The small molecule below binds the protein below.
Small molecule (SMILES): CCCCCCO[C@@H]1O[C@H](CO)[C@@H](O)[C@H](O)[C@H]1O

Binding-site contacts:
Ligand atom C4' contacts residue ALA139 of chain 1.B at 4.1 Å (hydrophobic).
Ligand atom O2 contacts residue ARG49 of chain 1.P at 4.0 Å.
Ligand atom O1 contacts residue GLU136 of chain 1.B at 3.6 Å.
Ligand atom O3 contacts residue ARG49 of chain 1.P at 2.6 Å (salt-bridge).
Ligand atom C6' contacts residue ALA139 of chain 1.B at 3.8 Å (hydrophobic).
Ligand atom C1' contacts residue SER82 of chain 1.B at 3.4 Å.
Ligand atom O6 contacts residue ARG104 of chain 1.P at 3.0 Å (salt-bridge).
Ligand atom C6' contacts residue LEU140 of chain 1.B at 3.9 Å (hydrophobic).
Ligand atom C4 contacts residue ARG49 of chain 1.P at 3.2 Å.
Ligand atom O4 contacts residue ARG49 of chain 1.P at 3.9 Å.
Ligand atom C5 contacts residue ARG104 of chain 1.P at 3.6 Å.
Ligand atom O5 contacts residue HIS289 of chain 1.A at 3.8 Å.
Ligand atom C1 contacts residue HIS289 of chain 1.A at 4.0 Å.
Ligand atom C1' contacts residue HIS289 of chain 1.A at 3.1 Å.
Ligand atom C2' contacts residue GLU136 of chain 1.B at 3.3 Å.
Ligand atom C3' contacts residue LEU75 of chain 1.B at 3.7 Å (hydrophobic).
Ligand atom C4 contacts residue GLU100 of chain 1.P at 3.0 Å.
Ligand atom O6 contacts residue PHE83 of chain 1.B at 3.3 Å.
Ligand atom C6 contacts residue GLU100 of chain 1.P at 3.4 Å.
Ligand atom C5 contacts residue GLU100 of chain 1.P at 3.7 Å.
Ligand atom C5' contacts residue GLU136 of chain 1.B at 3.2 Å.
Ligand atom C5' contacts residue ALA139 of chain 1.B at 3.5 Å (hydrophobic).
Ligand atom C6 contacts residue ARG104 of chain 1.P at 3.0 Å.
Ligand atom C2' contacts residue LEU75 of chain 1.B at 4.0 Å (hydrophobic).
Ligand atom C5' contacts residue LEU75 of chain 1.B at 4.0 Å (hydrophobic).
Ligand atom C5' contacts residue LEU140 of chain 1.B at 3.8 Å (hydrophobic).
Ligand atom C3' contacts residue SER82 of chain 1.B at 3.9 Å.
Ligand atom C2 contacts residue ARG49 of chain 1.P at 3.3 Å.
Ligand atom C5 contacts residue HIS289 of chain 1.A at 4.0 Å.
Ligand atom C2' contacts residue SER82 of chain 1.B at 3.2 Å.
Ligand atom O4 contacts residue GLU100 of chain 1.P at 3.4 Å (salt-bridge).
Ligand atom C1' contacts residue GLU136 of chain 1.B at 3.8 Å.
Ligand atom C3 contacts residue ARG49 of chain 1.P at 3.1 Å.
Ligand atom O6 contacts residue HIS289 of chain 1.A at 3.9 Å.
Ligand atom O3 contacts residue GLU45 of chain 1.P at 3.0 Å (salt-bridge).
Ligand atom O4 contacts residue ARG104 of chain 1.P at 2.7 Å (salt-bridge).
Ligand atom O1 contacts residue HIS289 of chain 1.A at 4.1 Å.
Ligand atom O2 contacts residue ARG48 of chain 1.P at 4.1 Å.
Ligand atom C4 contacts residue ARG104 of chain 1.P at 3.7 Å.
Ligand atom C4' contacts residue GLU136 of chain 1.B at 4.0 Å.

Sequence of chain 1.A:
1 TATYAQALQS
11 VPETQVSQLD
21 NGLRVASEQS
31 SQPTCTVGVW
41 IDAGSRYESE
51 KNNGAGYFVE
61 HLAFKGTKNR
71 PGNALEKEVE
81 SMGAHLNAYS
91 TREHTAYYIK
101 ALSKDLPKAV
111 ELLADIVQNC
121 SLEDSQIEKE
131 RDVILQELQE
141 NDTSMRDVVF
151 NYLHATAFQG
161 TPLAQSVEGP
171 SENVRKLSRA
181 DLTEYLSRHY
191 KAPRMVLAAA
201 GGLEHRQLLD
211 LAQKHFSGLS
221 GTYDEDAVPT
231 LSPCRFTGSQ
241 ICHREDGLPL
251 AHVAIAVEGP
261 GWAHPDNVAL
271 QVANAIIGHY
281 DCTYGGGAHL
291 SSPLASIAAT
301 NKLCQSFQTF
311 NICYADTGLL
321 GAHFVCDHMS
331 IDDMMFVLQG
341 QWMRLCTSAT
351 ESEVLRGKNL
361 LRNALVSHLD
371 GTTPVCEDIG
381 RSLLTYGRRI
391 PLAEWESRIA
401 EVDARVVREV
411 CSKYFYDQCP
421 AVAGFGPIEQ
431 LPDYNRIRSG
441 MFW

Sequence of chain 1.P:
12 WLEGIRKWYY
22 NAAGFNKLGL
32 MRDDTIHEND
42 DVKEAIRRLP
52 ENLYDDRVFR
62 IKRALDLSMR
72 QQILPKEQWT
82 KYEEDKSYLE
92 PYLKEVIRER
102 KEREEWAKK

Sequence of chain 1.B:
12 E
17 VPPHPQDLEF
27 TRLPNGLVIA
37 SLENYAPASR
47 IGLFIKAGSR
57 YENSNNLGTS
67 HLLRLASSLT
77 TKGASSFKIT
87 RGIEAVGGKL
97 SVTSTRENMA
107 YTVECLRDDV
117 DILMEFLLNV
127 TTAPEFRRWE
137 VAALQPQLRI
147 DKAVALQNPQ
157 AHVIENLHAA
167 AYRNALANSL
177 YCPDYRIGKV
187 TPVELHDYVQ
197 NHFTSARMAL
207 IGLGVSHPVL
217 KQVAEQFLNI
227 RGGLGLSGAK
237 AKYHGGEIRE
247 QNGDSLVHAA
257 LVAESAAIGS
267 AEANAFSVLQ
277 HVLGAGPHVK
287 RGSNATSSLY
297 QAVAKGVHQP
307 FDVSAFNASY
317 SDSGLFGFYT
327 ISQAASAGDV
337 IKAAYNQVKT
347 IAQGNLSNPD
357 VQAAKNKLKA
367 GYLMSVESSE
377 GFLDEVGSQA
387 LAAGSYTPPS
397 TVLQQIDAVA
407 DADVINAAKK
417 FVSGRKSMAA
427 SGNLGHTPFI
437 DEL